The small molecule below binds the protein below.
Small molecule (SMILES): CCCCC[C@H](CC(=O)NO)C(=O)N[C@H](C(=O)N1CCC[C@H]1CO)C(C)C

Sequence of chain 1.A:
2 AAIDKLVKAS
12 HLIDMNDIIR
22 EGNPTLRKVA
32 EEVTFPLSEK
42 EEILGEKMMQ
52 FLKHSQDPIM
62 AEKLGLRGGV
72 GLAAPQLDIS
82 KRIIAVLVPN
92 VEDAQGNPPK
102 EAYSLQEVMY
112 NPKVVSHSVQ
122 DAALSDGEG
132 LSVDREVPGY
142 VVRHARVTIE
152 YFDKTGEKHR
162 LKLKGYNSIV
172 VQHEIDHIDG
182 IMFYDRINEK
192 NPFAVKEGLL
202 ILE

Binding-site contacts:
Ligand atom O13 contacts residue GLY70 of chain 1.A at 3.2 Å.
Ligand atom C11 contacts residue LEU125 of chain 1.A at 3.7 Å (hydrophobic).
Ligand atom O2 contacts residue HIS178 of chain 1.A at 2.9 Å (h-bond).
Ligand atom O20 contacts residue GLU129 of chain 1.A at 3.7 Å.
Ligand atom C18 contacts residue GLY69 of chain 1.A at 3.4 Å.
Ligand atom N1 contacts residue ZN1 of chain 1.D at 2.6 Å.
Ligand atom O20 contacts residue GLY130 of chain 1.A at 3.0 Å (h-bond).
Ligand atom C26 contacts residue GLY128 of chain 1.A at 3.4 Å.
Ligand atom C5 contacts residue GLY72 of chain 1.A at 3.5 Å.
Ligand atom O13 contacts residue VAL71 of chain 1.A at 3.0 Å (h-bond).
Ligand atom O4 contacts residue OCS131 of chain 1.A at 3.0 Å (h-bond).
Ligand atom O27 contacts residue GLY128 of chain 1.A at 3.0 Å (h-bond).
Ligand atom O2 contacts residue HIS174 of chain 1.A at 3.3 Å (h-bond).
Ligand atom O4 contacts residue HIS174 of chain 1.A at 3.6 Å.
Ligand atom O4 contacts residue LEU132 of chain 1.A at 3.1 Å (h-bond).
Ligand atom C10 contacts residue HIS174 of chain 1.A at 3.8 Å.
Ligand atom C23 contacts residue TYR167 of chain 1.A at 3.5 Å (hydrophobic).
Ligand atom O4 contacts residue GLN77 of chain 1.A at 3.1 Å (h-bond).
Ligand atom C7 contacts residue GLU175 of chain 1.A at 3.6 Å.
Ligand atom N1 contacts residue HIS174 of chain 1.A at 3.4 Å (h-bond).
Ligand atom C24 contacts residue TYR167 of chain 1.A at 3.0 Å (hydrophobic).
Ligand atom C3 contacts residue GLN77 of chain 1.A at 3.8 Å.
Ligand atom C10 contacts residue GLU129 of chain 1.A at 3.7 Å.
Ligand atom O2 contacts residue GLN77 of chain 1.A at 2.8 Å (h-bond).
Ligand atom C17 contacts residue GLY130 of chain 1.A at 3.5 Å.
Ligand atom C9 contacts residue HIS174 of chain 1.A at 3.7 Å.
Ligand atom O2 contacts residue ZN1 of chain 1.D at 2.1 Å.
Ligand atom N1 contacts residue GLN77 of chain 1.A at 3.7 Å.
Ligand atom N1 contacts residue GLY72 of chain 1.A at 3.2 Å (h-bond).
Ligand atom C6 contacts residue GLY130 of chain 1.A at 3.5 Å.
Ligand atom C3 contacts residue ZN1 of chain 1.D at 2.7 Å.
Ligand atom O27 contacts residue ASP127 of chain 1.A at 3.7 Å.
Ligand atom O4 contacts residue ZN1 of chain 1.D at 2.3 Å.
Ligand atom O2 contacts residue GLU175 of chain 1.A at 2.5 Å (salt-bridge).
Ligand atom N1 contacts residue GLU175 of chain 1.A at 2.8 Å (salt-bridge).
Ligand atom C3 contacts residue HIS174 of chain 1.A at 3.6 Å.
Ligand atom C3 contacts residue GLY72 of chain 1.A at 3.6 Å.
Ligand atom N14 contacts residue GLY130 of chain 1.A at 3.1 Å (h-bond).
Ligand atom C25 contacts residue TYR167 of chain 1.A at 3.0 Å (hydrophobic).
Ligand atom O27 contacts residue LEU125 of chain 1.A at 3.3 Å.